Sequence of chain 1.A:
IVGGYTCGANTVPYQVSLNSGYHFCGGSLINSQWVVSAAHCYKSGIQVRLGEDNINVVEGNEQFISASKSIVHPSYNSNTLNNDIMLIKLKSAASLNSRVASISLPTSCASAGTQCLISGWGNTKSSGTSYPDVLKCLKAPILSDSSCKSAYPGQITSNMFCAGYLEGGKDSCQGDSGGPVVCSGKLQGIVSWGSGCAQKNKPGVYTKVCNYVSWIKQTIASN

This small molecule binds to this protein.
Small molecule (SMILES): NC(=[NH2+])c1ccc2[nH]c(-c3cc([C@@H](CC(=O)[O-])C(=O)[O-])cc(-c4ccccc4N)c3[O-])nc2c1

Binding-site contacts:
Ligand atom C2' contacts residue GLN174 of chain 1.A at 3.5 Å.
Ligand atom C7 contacts residue GLY196 of chain 1.A at 3.7 Å.
Ligand atom N1 contacts residue SER172 of chain 1.A at 3.5 Å (h-bond).
Ligand atom N3 contacts residue GLN174 of chain 1.A at 3.8 Å.
Ligand atom N2 contacts residue TRP193 of chain 1.A at 3.6 Å.
Ligand atom C4' contacts residue GLN174 of chain 1.A at 3.5 Å.
Ligand atom C4 contacts residue SER177 of chain 1.A at 3.4 Å.
Ligand atom N2B contacts residue PHE24 of chain 1.A at 3.1 Å (h-bond).
Ligand atom O6' contacts residue HIS40 of chain 1.A at 3.0 Å (h-bond).
Ligand atom N1 contacts residue GLY196 of chain 1.A at 2.5 Å (h-bond).
Ligand atom CVX contacts residue GLN174 of chain 1.A at 3.3 Å.
Ligand atom C2 contacts residue SER172 of chain 1.A at 3.8 Å.
Ligand atom N2 contacts residue ASP171 of chain 1.A at 3.0 Å (salt-bridge).
Ligand atom C6X contacts residue GLN174 of chain 1.A at 3.0 Å.
Ligand atom C7 contacts residue ASP171 of chain 1.A at 3.5 Å.
Ligand atom O9X contacts residue GLN174 of chain 1.A at 3.2 Å (h-bond).
Ligand atom N2 contacts residue SER172 of chain 1.A at 3.2 Å (h-bond).
Ligand atom C8 contacts residue GLN174 of chain 1.A at 3.6 Å.
Ligand atom N1 contacts residue ASP171 of chain 1.A at 2.9 Å (salt-bridge).
Ligand atom C4B contacts residue HIS40 of chain 1.A at 3.3 Å.
Ligand atom C1' contacts residue GLN174 of chain 1.A at 3.7 Å.
Ligand atom C3B contacts residue PHE24 of chain 1.A at 3.7 Å (hydrophobic).
Ligand atom C5B contacts residue HIS40 of chain 1.A at 3.1 Å.
Ligand atom O8X contacts residue GLN174 of chain 1.A at 3.8 Å.
Ligand atom N3 contacts residue SER177 of chain 1.A at 2.6 Å (h-bond).
Ligand atom C5 contacts residue GLN174 of chain 1.A at 3.8 Å.
Ligand atom N1 contacts residue GLY194 of chain 1.A at 3.8 Å.
Ligand atom C3 contacts residue SER177 of chain 1.A at 3.6 Å.
Ligand atom C6B contacts residue HIS40 of chain 1.A at 3.6 Å.
Ligand atom C7 contacts residue SER172 of chain 1.A at 3.3 Å.
Ligand atom C3' contacts residue GLN174 of chain 1.A at 3.3 Å.
Ligand atom C3 contacts residue VAL191 of chain 1.A at 3.7 Å (hydrophobic).
Ligand atom C8 contacts residue SER177 of chain 1.A at 3.7 Å.
Ligand atom C3 contacts residue CYS173 of chain 1.A at 3.7 Å (hydrophobic).
Ligand atom O6' contacts residue SER177 of chain 1.A at 2.2 Å (h-bond).
Ligand atom N1 contacts residue CYS197 of chain 1.A at 3.6 Å.
Ligand atom C6' contacts residue SER177 of chain 1.A at 3.5 Å.
Ligand atom C7X contacts residue GLN174 of chain 1.A at 3.1 Å.
Ligand atom C3B contacts residue CYS25 of chain 1.A at 3.4 Å (hydrophobic).
Ligand atom N2 contacts residue GLY204 of chain 1.A at 3.6 Å.